This protein binds this small molecule.
Small molecule (SMILES): CC(=O)N[C@H]1[C@H](O[C@H]2[C@H](O)[C@@H](NC(C)=O)CO[C@@H]2CO)O[C@H](CO)[C@@H](O)[C@@H]1O

Sequence of chain 1.D:
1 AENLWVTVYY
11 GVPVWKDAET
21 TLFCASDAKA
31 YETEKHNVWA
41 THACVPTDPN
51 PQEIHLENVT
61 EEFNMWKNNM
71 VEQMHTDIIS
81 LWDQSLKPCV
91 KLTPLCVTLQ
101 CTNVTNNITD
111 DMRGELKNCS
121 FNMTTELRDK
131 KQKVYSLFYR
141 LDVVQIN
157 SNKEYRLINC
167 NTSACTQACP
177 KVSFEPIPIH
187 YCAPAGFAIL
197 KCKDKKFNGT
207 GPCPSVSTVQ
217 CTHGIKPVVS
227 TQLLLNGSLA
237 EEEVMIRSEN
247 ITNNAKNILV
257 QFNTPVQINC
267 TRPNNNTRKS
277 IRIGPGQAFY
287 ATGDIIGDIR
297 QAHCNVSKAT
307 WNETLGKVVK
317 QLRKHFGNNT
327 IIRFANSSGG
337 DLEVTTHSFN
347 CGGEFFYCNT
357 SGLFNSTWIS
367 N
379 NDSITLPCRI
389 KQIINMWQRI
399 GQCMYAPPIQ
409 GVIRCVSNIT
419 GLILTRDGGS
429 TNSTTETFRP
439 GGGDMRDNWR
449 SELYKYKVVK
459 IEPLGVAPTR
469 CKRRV

Binding-site contacts:
Ligand atom C3 contacts residue ASN265 of chain 1.D at 3.8 Å.
Ligand atom N2 contacts residue ASN265 of chain 1.D at 3.2 Å (h-bond).
Ligand atom C2 contacts residue ASN265 of chain 1.D at 2.6 Å.
Ligand atom C6 contacts residue ASN265 of chain 1.D at 4.3 Å.
Ligand atom C7 contacts residue SER381 of chain 1.D at 4.3 Å.
Ligand atom C5 contacts residue ASN265 of chain 1.D at 3.4 Å.
Ligand atom C8 contacts residue VAL302 of chain 1.D at 4.3 Å (hydrophobic).
Ligand atom O5 contacts residue ASN265 of chain 1.D at 2.0 Å (h-bond).
Ligand atom C8 contacts residue SER381 of chain 1.D at 3.7 Å.
Ligand atom C8 contacts residue SER303 of chain 1.D at 4.4 Å.
Ligand atom C5 contacts residue GLN263 of chain 1.D at 4.0 Å.
Ligand atom O5 contacts residue VAL414 of chain 1.D at 4.3 Å.
Ligand atom C7 contacts residue ASN301 of chain 1.D at 4.4 Å.
Ligand atom O6 contacts residue ASN265 of chain 1.D at 4.5 Å.
Ligand atom C8 contacts residue ASN301 of chain 1.D at 3.6 Å.
Ligand atom C1 contacts residue GLN263 of chain 1.D at 4.5 Å.
Ligand atom C1 contacts residue VAL414 of chain 1.D at 4.4 Å (hydrophobic).
Ligand atom O7 contacts residue SER381 of chain 1.D at 4.0 Å.
Ligand atom C7 contacts residue ASN265 of chain 1.D at 4.4 Å.
Ligand atom C4 contacts residue ASN265 of chain 1.D at 4.1 Å.
Ligand atom C1 contacts residue ASN265 of chain 1.D at 1.4 Å.